Binding-site contacts:
Ligand atom O29 contacts residue LYS54 of chain 1.A at 2.8 Å (salt-bridge).
Ligand atom C15 contacts residue LEU26 of chain 1.A at 3.8 Å (hydrophobic).
Ligand atom N18 contacts residue ALA52 of chain 1.A at 3.5 Å.
Ligand atom C23 contacts residue GLN28 of chain 1.A at 3.6 Å.
Ligand atom C17 contacts residue ALA52 of chain 1.A at 3.4 Å (hydrophobic).
Ligand atom N14 contacts residue LEU26 of chain 1.A at 3.7 Å.
Ligand atom C27 contacts residue ARG160 of chain 1.A at 3.7 Å.
Ligand atom C20 contacts residue VAL34 of chain 1.A at 3.8 Å (hydrophobic).
Ligand atom O2 contacts residue MET100 of chain 1.A at 3.9 Å.
Ligand atom C13 contacts residue MET163 of chain 1.A at 3.6 Å (hydrophobic).
Ligand atom C5 contacts residue ASP174 of chain 1.A at 3.9 Å.
Ligand atom N16 contacts residue ALA52 of chain 1.A at 3.4 Å.
Ligand atom C28 contacts residue LYS54 of chain 1.A at 3.7 Å.
Ligand atom C30 contacts residue PHE31 of chain 1.A at 3.7 Å (hydrophobic).
Ligand atom C30 contacts residue GLU71 of chain 1.A at 3.7 Å.
Ligand atom C5 contacts residue GLY173 of chain 1.A at 3.8 Å.
Ligand atom C32 contacts residue MET75 of chain 1.A at 3.6 Å (hydrophobic).
Ligand atom C26 contacts residue ARG160 of chain 1.A at 3.6 Å.
Ligand atom C15 contacts residue MET103 of chain 1.A at 3.4 Å (hydrophobic).
Ligand atom C8 contacts residue MET100 of chain 1.A at 3.6 Å (hydrophobic).
Ligand atom O2 contacts residue LYS54 of chain 1.A at 3.0 Å (salt-bridge).
Ligand atom C30 contacts residue PHE68 of chain 1.A at 3.8 Å (hydrophobic).
Ligand atom C21 contacts residue LEU26 of chain 1.A at 3.7 Å (hydrophobic).
Ligand atom N11 contacts residue VAL34 of chain 1.A at 3.8 Å.
Ligand atom C33 contacts residue MET75 of chain 1.A at 3.5 Å (hydrophobic).
Ligand atom C12 contacts residue MET163 of chain 1.A at 3.8 Å (hydrophobic).
Ligand atom N18 contacts residue GLU101 of chain 1.A at 3.0 Å (salt-bridge).
Ligand atom N16 contacts residue MET103 of chain 1.A at 3.0 Å (h-bond).
Ligand atom N18 contacts residue VAL84 of chain 1.A at 3.5 Å.
Ligand atom C31 contacts residue PHE68 of chain 1.A at 3.8 Å (hydrophobic).
Ligand atom N11 contacts residue MET163 of chain 1.A at 3.8 Å.
Ligand atom C1 contacts residue LYS54 of chain 1.A at 3.4 Å.
Ligand atom O29 contacts residue SER30 of chain 1.A at 3.6 Å (h-bond).
Ligand atom C4 contacts residue MET100 of chain 1.A at 3.5 Å (hydrophobic).
Ligand atom C5 contacts residue VAL84 of chain 1.A at 3.7 Å (hydrophobic).
Ligand atom C27 contacts residue ASP107 of chain 1.A at 3.4 Å.
Ligand atom C3 contacts residue MET100 of chain 1.A at 3.4 Å (hydrophobic).
Ligand atom C20 contacts residue GLY27 of chain 1.A at 3.5 Å.
Ligand atom C1 contacts residue ASP174 of chain 1.A at 3.4 Å.
Ligand atom N14 contacts residue MET163 of chain 1.A at 3.8 Å.

Sequence of chain 1.A:
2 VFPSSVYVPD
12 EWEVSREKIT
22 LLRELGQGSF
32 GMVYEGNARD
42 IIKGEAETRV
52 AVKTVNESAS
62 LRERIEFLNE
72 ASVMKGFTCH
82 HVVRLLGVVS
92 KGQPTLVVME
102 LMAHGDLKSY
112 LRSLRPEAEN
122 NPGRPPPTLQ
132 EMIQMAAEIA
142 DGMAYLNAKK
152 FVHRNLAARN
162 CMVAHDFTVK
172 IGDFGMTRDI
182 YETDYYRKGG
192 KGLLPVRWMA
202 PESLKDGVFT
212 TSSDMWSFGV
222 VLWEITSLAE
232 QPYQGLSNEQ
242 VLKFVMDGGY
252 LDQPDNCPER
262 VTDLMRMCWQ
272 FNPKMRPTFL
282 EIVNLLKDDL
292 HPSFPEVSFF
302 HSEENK

A small-molecule ligand and the protein it binds are described below.
Small molecule (SMILES): Nc1ncnc2c1c(-c1cccc(OC[C@H]3CCCCO3)c1)cn2C1CC(CN2CCC2)C1